Sequence of chain 1.E:
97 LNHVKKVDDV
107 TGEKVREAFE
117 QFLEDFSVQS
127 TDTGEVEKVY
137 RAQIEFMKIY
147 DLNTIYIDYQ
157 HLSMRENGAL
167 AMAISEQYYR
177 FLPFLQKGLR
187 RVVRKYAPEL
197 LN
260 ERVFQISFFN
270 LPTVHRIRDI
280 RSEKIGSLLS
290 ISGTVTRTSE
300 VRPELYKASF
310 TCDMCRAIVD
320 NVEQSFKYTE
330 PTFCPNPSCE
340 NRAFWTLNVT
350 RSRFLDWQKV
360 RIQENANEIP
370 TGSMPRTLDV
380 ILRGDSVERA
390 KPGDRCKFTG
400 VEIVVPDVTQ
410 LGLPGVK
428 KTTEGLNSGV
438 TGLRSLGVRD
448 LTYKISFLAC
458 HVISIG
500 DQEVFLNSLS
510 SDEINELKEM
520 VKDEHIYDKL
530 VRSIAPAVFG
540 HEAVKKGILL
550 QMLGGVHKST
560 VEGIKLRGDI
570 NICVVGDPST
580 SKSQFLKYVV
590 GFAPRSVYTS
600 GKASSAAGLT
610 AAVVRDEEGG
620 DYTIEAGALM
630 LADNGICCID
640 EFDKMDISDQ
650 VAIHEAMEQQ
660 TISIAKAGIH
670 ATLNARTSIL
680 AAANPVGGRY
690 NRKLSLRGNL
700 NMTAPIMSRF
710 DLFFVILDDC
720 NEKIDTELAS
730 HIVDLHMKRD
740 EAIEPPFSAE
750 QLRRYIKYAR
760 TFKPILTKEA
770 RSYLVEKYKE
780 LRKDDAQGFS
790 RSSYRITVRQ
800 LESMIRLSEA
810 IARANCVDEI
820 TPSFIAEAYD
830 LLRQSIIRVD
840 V

Sequence of chain 1.A:
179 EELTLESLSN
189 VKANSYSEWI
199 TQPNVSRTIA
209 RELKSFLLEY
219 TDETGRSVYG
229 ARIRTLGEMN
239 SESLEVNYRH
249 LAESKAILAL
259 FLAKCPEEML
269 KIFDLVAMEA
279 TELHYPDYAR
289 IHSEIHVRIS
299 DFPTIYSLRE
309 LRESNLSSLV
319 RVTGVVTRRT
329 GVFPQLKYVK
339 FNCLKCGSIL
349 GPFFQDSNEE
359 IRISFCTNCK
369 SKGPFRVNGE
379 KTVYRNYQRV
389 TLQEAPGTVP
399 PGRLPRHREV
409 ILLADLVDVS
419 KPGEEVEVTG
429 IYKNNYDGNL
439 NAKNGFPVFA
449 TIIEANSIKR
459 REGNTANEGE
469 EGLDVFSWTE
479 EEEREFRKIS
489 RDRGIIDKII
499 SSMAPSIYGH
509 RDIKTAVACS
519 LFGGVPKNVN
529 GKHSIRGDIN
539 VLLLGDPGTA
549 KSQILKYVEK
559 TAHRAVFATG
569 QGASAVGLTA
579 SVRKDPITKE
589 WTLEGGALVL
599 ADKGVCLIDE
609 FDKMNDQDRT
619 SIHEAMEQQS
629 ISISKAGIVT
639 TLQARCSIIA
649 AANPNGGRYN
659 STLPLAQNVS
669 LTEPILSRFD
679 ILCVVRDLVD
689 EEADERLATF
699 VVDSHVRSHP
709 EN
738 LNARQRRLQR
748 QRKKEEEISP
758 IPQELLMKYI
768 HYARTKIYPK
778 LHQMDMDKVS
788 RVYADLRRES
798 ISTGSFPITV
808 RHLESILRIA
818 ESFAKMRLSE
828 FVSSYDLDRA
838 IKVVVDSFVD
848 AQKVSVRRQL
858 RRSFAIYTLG

Binding-site contacts:
Ligand atom OP1 contacts residue ASN613 of chain 1.A at 4.2 Å.
Ligand atom C7 contacts residue ILE646 of chain 1.E at 4.1 Å (hydrophobic).
Ligand atom OP1 contacts residue ASP614 of chain 1.A at 2.8 Å (salt-bridge).
Ligand atom O5' contacts residue ASP614 of chain 1.A at 4.4 Å.
Ligand atom P contacts residue ASP614 of chain 1.A at 4.0 Å.
Ligand atom OP1 contacts residue GLU488 of chain 1.D at 4.2 Å.
Ligand atom OP2 contacts residue ASN613 of chain 1.A at 2.9 Å (h-bond).
Ligand atom OP2 contacts residue ARG486 of chain 1.D at 4.3 Å.
Ligand atom C2' contacts residue GLN615 of chain 1.A at 4.3 Å.
Ligand atom OP2 contacts residue GLN615 of chain 1.A at 3.9 Å.
Ligand atom C3' contacts residue GLN615 of chain 1.A at 4.5 Å.
Ligand atom OP2 contacts residue ILE646 of chain 1.E at 3.5 Å.
Ligand atom P contacts residue ASN613 of chain 1.A at 3.9 Å.
Ligand atom O5' contacts residue GLN615 of chain 1.A at 4.5 Å.
Ligand atom O5' contacts residue ASN613 of chain 1.A at 4.4 Å.
Ligand atom OP2 contacts residue ASP614 of chain 1.A at 4.0 Å.
Ligand atom OP2 contacts residue GLU488 of chain 1.D at 4.1 Å.

The small molecule below binds the protein below.
Small molecule (SMILES): Cc1cn([C@H]2C[C@H](O[P](=O)(O)OC[C@H]3O[C@@H](n4cc(C)c(=O)[nH]c4=O)C[C@@H]3O)[C@@H](CO[P](=O)(O)O[C@H]3C[C@H](n4cc(C)c(=O)[nH]c4=O)O[C@@H]3CO[P](=O)(O)O[C@H]3C[C@H](n4cc(C)c(=O)[nH]c4=O)O[C@@H]3CO[P](=O)(O)O[C@H]3C[C@H](n4cc(C)c(=O)[nH]c4=O)O[C@@H]3CO[P](=O)(O)O[C@H]3C[C@H](n4cc(C)c(=O)[nH]c4=O)O[C@@H]3CO[P](=O)(O)O[C@H]3C[C@H](n4cc(C)c(=O)[nH]c4=O)O[C@@H]3COP(=O)=O)O2)c(=O)[nH]c1=O

Sequence of chain 1.D:
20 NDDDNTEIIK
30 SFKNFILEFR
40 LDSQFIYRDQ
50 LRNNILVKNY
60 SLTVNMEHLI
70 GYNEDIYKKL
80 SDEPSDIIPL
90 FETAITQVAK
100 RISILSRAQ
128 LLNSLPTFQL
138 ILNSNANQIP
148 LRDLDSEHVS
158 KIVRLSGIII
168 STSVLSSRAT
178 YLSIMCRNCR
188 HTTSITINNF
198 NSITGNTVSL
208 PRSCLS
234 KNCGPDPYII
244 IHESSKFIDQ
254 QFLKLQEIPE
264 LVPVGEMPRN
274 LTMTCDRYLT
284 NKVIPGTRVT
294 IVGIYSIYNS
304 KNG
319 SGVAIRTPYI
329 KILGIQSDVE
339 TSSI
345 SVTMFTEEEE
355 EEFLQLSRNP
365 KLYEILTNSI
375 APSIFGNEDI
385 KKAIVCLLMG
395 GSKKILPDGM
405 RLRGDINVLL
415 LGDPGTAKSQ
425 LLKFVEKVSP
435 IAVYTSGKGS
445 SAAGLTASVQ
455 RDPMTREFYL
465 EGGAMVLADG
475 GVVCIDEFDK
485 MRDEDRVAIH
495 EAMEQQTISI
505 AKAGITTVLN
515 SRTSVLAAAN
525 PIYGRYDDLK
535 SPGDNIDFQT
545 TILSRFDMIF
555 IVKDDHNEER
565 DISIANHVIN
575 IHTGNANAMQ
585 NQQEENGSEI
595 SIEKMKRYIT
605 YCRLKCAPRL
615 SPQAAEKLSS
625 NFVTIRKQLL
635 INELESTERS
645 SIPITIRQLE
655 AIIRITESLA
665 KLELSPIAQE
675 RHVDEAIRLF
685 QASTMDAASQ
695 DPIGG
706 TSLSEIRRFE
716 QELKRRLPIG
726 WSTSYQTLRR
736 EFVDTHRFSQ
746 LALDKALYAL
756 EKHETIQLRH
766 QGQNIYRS